Sequence of chain 2.A:
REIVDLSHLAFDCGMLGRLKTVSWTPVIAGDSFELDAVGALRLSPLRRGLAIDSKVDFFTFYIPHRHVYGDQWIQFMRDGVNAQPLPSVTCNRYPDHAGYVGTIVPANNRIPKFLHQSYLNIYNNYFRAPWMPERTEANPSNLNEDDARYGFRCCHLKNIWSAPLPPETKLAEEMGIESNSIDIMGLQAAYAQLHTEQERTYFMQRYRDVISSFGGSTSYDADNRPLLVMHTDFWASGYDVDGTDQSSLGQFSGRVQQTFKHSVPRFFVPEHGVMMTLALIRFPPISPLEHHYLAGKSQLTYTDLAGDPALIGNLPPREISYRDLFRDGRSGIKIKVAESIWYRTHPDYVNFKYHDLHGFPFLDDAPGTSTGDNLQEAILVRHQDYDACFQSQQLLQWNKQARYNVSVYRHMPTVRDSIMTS

Binding-site contacts:
Ligand atom O5' contacts residue DC1 of chain 23.F at 1.2 Å (h-bond).
Ligand atom O3' contacts residue PHE277 of chain 2.A at 4.1 Å.
Ligand atom OP1 contacts residue DC1 of chain 23.F at 0.4 Å (h-bond).
Ligand atom C3' contacts residue PHE277 of chain 2.A at 3.6 Å (hydrophobic).
Ligand atom C2' contacts residue PHE277 of chain 2.A at 2.8 Å (hydrophobic).
Ligand atom P contacts residue DC1 of chain 23.F at 1.1 Å.
Ligand atom OP1 contacts residue PHE277 of chain 2.A at 4.1 Å.
Ligand atom C1' contacts residue DC1 of chain 23.F at 1.3 Å.
Ligand atom C1' contacts residue PHE277 of chain 2.A at 3.9 Å (hydrophobic).
Ligand atom O4' contacts residue DC1 of chain 23.F at 0.3 Å (h-bond).
Ligand atom C2' contacts residue DC1 of chain 23.F at 1.2 Å.
Ligand atom OP2 contacts residue DC1 of chain 23.F at 1.0 Å.
Ligand atom O3' contacts residue DC1 of chain 23.F at 1.1 Å (h-bond).
Ligand atom C3' contacts residue DC1 of chain 23.F at 0.8 Å.
Ligand atom C4' contacts residue DC1 of chain 23.F at 1.2 Å.
Ligand atom OP1 contacts residue ARG10 of chain 2.A at 3.8 Å.
Ligand atom C5' contacts residue DC1 of chain 23.F at 1.4 Å.

A small-molecule ligand and the protein it binds are described below.
Small molecule (SMILES): Nc1ccn([C@H]2C[C@H](O)[C@@H](COP(=O)(O)O)O2)c(=O)n1